Binding-site contacts:
Ligand atom C8 contacts residue THR59 of chain 1.A at 4.0 Å.
Ligand atom C1 contacts residue ASN58 of chain 1.C at 1.4 Å.
Ligand atom C5 contacts residue ASN58 of chain 1.C at 3.6 Å.
Ligand atom C5 contacts residue ASN56 of chain 1.A at 3.4 Å.
Ligand atom O5 contacts residue ASN56 of chain 1.A at 3.8 Å.
Ligand atom N2 contacts residue THR59 of chain 1.A at 4.5 Å.
Ligand atom C1 contacts residue ASN56 of chain 1.A at 4.4 Å.
Ligand atom C8 contacts residue ARG60 of chain 1.A at 3.6 Å.
Ligand atom O5 contacts residue GLY58 of chain 1.A at 4.4 Å.
Ligand atom O3 contacts residue GLY58 of chain 1.A at 4.2 Å.
Ligand atom C8 contacts residue SER17 of chain 1.D at 3.4 Å.
Ligand atom C7 contacts residue THR59 of chain 1.A at 3.5 Å.
Ligand atom C7 contacts residue ASN58 of chain 1.C at 3.6 Å.
Ligand atom N2 contacts residue SER17 of chain 1.D at 4.3 Å.
Ligand atom O7 contacts residue THR59 of chain 1.A at 2.8 Å (h-bond).
Ligand atom O7 contacts residue ASN58 of chain 1.C at 3.9 Å.
Ligand atom N2 contacts residue ASN58 of chain 1.C at 3.0 Å (h-bond).
Ligand atom O6 contacts residue ASP113 of chain 1.D at 3.8 Å.
Ligand atom O5 contacts residue ASN58 of chain 1.C at 2.3 Å (h-bond).
Ligand atom O4 contacts residue THR59 of chain 1.A at 4.0 Å.
Ligand atom C3 contacts residue ASN58 of chain 1.C at 3.8 Å.
Ligand atom O3 contacts residue THR59 of chain 1.A at 4.0 Å.
Ligand atom C4 contacts residue ASN58 of chain 1.C at 4.2 Å.
Ligand atom O7 contacts residue TYR61 of chain 1.A at 4.2 Å.
Ligand atom C3 contacts residue THR59 of chain 1.A at 4.3 Å.
Ligand atom C2 contacts residue ASN58 of chain 1.C at 2.5 Å.
Ligand atom O6 contacts residue ASN56 of chain 1.A at 3.9 Å.
Ligand atom C7 contacts residue SER17 of chain 1.D at 4.4 Å.
Ligand atom C8 contacts residue GLU57 of chain 1.C at 3.8 Å.
Ligand atom C6 contacts residue ASN56 of chain 1.A at 3.5 Å.
Ligand atom C7 contacts residue GLU57 of chain 1.C at 4.4 Å.

Sequence of chain 1.C:
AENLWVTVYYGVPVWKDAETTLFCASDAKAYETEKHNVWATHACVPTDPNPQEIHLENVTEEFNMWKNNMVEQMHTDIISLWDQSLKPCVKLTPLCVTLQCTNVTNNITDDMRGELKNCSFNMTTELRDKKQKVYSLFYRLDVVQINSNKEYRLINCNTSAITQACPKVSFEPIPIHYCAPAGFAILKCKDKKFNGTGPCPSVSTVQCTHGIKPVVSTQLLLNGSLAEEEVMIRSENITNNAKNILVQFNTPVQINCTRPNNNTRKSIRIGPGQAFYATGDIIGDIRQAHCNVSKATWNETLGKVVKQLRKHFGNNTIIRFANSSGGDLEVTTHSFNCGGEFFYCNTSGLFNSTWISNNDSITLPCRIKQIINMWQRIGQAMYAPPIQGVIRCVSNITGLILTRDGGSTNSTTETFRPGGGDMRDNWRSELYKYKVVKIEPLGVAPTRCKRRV

The protein below binds the small molecule below.
Small molecule (SMILES): CC(=O)N[C@H]1[C@H](O[C@H]2[C@H](O)[C@@H](NC(C)=O)CO[C@@H]2CO)O[C@H](CO)[C@@H](O[C@@H]2O[C@H](CO)[C@@H](O)[C@H](O)[C@@H]2O)[C@@H]1O

Sequence of chain 1.A:
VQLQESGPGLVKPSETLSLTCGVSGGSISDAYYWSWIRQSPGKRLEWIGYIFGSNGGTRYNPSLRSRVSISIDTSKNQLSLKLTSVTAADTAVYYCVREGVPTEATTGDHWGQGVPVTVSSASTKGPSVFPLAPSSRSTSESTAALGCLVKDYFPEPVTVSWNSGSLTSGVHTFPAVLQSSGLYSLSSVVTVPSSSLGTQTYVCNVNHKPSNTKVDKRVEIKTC

Sequence of chain 1.D:
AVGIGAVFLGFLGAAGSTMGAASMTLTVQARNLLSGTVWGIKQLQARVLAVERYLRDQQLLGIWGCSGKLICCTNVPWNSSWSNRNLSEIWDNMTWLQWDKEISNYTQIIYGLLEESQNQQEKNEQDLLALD